Sequence of chain 1.F:
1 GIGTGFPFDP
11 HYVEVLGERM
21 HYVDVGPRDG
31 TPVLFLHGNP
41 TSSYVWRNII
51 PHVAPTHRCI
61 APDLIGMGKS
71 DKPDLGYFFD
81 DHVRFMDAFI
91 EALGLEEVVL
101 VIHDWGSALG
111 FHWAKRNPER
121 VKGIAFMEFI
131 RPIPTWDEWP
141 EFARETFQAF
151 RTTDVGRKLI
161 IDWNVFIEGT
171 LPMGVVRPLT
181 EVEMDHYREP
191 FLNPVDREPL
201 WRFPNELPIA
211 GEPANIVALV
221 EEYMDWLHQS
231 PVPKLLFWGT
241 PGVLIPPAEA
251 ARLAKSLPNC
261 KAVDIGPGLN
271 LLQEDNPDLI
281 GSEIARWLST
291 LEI

A protein and the small-molecule ligand that binds it are described below.
Small molecule (SMILES): CN(C)c1ccc2c(-c3cc(C(=O)NCCOCCOCCCCCCCl)ccc3C(=O)O)c3ccc(=[N+](C)C)cc-3oc2c1

Binding-site contacts:
Ligand atom C26 contacts residue GLY169 of chain 1.F at 3.7 Å.
Ligand atom C13 contacts residue THR170 of chain 1.F at 3.9 Å.
Ligand atom O contacts residue ALA143 of chain 1.F at 3.4 Å.
Ligand atom C18 contacts residue ASP104 of chain 1.F at 3.0 Å.
Ligand atom C12 contacts residue ALA143 of chain 1.F at 3.8 Å (hydrophobic).
Ligand atom N contacts residue LEU159 of chain 1.F at 3.4 Å.
Ligand atom C1 contacts residue TRP163 of chain 1.F at 3.6 Å (hydrophobic).
Ligand atom O contacts residue THR170 of chain 1.F at 3.5 Å.
Ligand atom C28 contacts residue VAL165 of chain 1.F at 3.8 Å (hydrophobic).
Ligand atom C10 contacts residue THR146 of chain 1.F at 3.6 Å.
Ligand atom C10 contacts residue MET173 of chain 1.F at 3.6 Å (hydrophobic).
Ligand atom C9 contacts residue THR146 of chain 1.F at 3.5 Å.
Ligand atom C34 contacts residue LEU159 of chain 1.F at 3.8 Å (hydrophobic).
Ligand atom O5 contacts residue VAL165 of chain 1.F at 3.5 Å.
Ligand atom C33 contacts residue VAL165 of chain 1.F at 3.8 Å (hydrophobic).
Ligand atom C27 contacts residue GLY169 of chain 1.F at 3.6 Å.
Ligand atom C11 contacts residue THR146 of chain 1.F at 3.8 Å.
Ligand atom O1 contacts residue PHE147 of chain 1.F at 3.7 Å.
Ligand atom C17 contacts residue ASN270 of chain 1.F at 3.6 Å.
Ligand atom C21 contacts residue MET173 of chain 1.F at 3.6 Å (hydrophobic).
Ligand atom C20 contacts residue ASP104 of chain 1.F at 1.4 Å.
Ligand atom C2 contacts residue LEU159 of chain 1.F at 3.5 Å (hydrophobic).
Ligand atom O2 contacts residue THR146 of chain 1.F at 3.8 Å.
Ligand atom C31 contacts residue GLU168 of chain 1.F at 3.4 Å.
Ligand atom N2 contacts residue GLU168 of chain 1.F at 3.7 Å.
Ligand atom O1 contacts residue THR170 of chain 1.F at 3.7 Å.
Ligand atom C34 contacts residue TRP163 of chain 1.F at 3.8 Å (hydrophobic).
Ligand atom C1 contacts residue LEU159 of chain 1.F at 3.7 Å (hydrophobic).
Ligand atom C19 contacts residue ASP104 of chain 1.F at 2.4 Å.
Ligand atom C18 contacts residue ASN39 of chain 1.F at 3.9 Å.
Ligand atom N1 contacts residue THR146 of chain 1.F at 3.4 Å.
Ligand atom C32 contacts residue GLU168 of chain 1.F at 3.7 Å.
Ligand atom C13 contacts residue MET173 of chain 1.F at 3.7 Å (hydrophobic).
Ligand atom C21 contacts residue THR146 of chain 1.F at 3.6 Å.
Ligand atom O contacts residue PHE147 of chain 1.F at 3.4 Å.
Ligand atom O2 contacts residue THR170 of chain 1.F at 2.8 Å (h-bond).
Ligand atom C18 contacts residue ASN270 of chain 1.F at 3.6 Å.
Ligand atom C15 contacts residue THR170 of chain 1.F at 3.8 Å.
Ligand atom O2 contacts residue GLY169 of chain 1.F at 3.8 Å.
Ligand atom C9 contacts residue MET173 of chain 1.F at 3.6 Å (hydrophobic).